A small-molecule ligand and the protein it binds are described below.
Small molecule (SMILES): OC[C@H]1O[C@H](OC[C@H]2O[C@@H](O)[C@@H](O)[C@@H](O[C@H]3O[C@H](CO)[C@@H](O)[C@H](O)[C@@H]3O)[C@@H]2O)[C@@H](O)[C@@H](O)[C@@H]1O

Binding-site contacts:
Ligand atom O3 contacts residue THR91 of chain 1.B at 3.5 Å (h-bond).
Ligand atom O6 contacts residue ALA90 of chain 1.B at 3.4 Å.
Ligand atom O1 contacts residue ALA90 of chain 1.B at 2.8 Å (h-bond).
Ligand atom O4 contacts residue THR91 of chain 1.B at 3.6 Å.
Ligand atom O4 contacts residue THR93 of chain 1.B at 3.3 Å (h-bond).
Ligand atom O2 contacts residue ALA90 of chain 1.B at 2.9 Å (h-bond).
Ligand atom O1 contacts residue LEU89 of chain 1.B at 3.2 Å.
Ligand atom C3 contacts residue ASP138 of chain 1.B at 3.3 Å.
Ligand atom C2 contacts residue THR91 of chain 1.B at 3.8 Å.
Ligand atom O4 contacts residue ASP141 of chain 1.B at 2.6 Å (salt-bridge).
Ligand atom O3 contacts residue GLY15 of chain 1.B at 2.9 Å (h-bond).
Ligand atom O6 contacts residue ASP141 of chain 1.B at 2.6 Å (salt-bridge).
Ligand atom O2 contacts residue GLY15 of chain 1.B at 3.5 Å.
Ligand atom O3 contacts residue GLY14 of chain 1.B at 3.5 Å.
Ligand atom C3 contacts residue THR91 of chain 1.B at 3.8 Å.
Ligand atom C4 contacts residue GLY15 of chain 1.B at 3.6 Å.
Ligand atom O6 contacts residue GLY137 of chain 1.B at 3.3 Å.
Ligand atom O5 contacts residue GLY137 of chain 1.B at 3.9 Å.
Ligand atom O2 contacts residue GLY137 of chain 1.B at 3.5 Å.
Ligand atom C6 contacts residue LEU139 of chain 1.B at 3.9 Å (hydrophobic).
Ligand atom C4 contacts residue THR91 of chain 1.B at 3.9 Å.
Ligand atom O5 contacts residue ALA90 of chain 1.B at 3.2 Å.
Ligand atom C6 contacts residue LEU89 of chain 1.B at 3.9 Å (hydrophobic).
Ligand atom O4 contacts residue GLY14 of chain 1.B at 3.7 Å.
Ligand atom O4 contacts residue GLY15 of chain 1.B at 3.9 Å.
Ligand atom C5 contacts residue ASP141 of chain 1.B at 4.0 Å.
Ligand atom O2 contacts residue LEU89 of chain 1.B at 3.6 Å.
Ligand atom O2 contacts residue THR91 of chain 1.B at 2.6 Å.
Ligand atom C2 contacts residue ASP138 of chain 1.B at 3.6 Å.
Ligand atom C4 contacts residue ASP141 of chain 1.B at 3.2 Å.
Ligand atom C2 contacts residue ALA90 of chain 1.B at 3.8 Å (hydrophobic).
Ligand atom C6 contacts residue ALA90 of chain 1.B at 4.0 Å (hydrophobic).
Ligand atom C1 contacts residue ASP138 of chain 1.B at 3.5 Å.
Ligand atom O5 contacts residue ASP138 of chain 1.B at 3.1 Å (salt-bridge).
Ligand atom O6 contacts residue ASP138 of chain 1.B at 2.9 Å (salt-bridge).
Ligand atom C6 contacts residue ASP141 of chain 1.B at 3.4 Å.
Ligand atom C6 contacts residue ASP138 of chain 1.B at 3.8 Å.
Ligand atom C3 contacts residue GLY15 of chain 1.B at 3.7 Å.
Ligand atom C1 contacts residue ALA90 of chain 1.B at 3.7 Å (hydrophobic).
Ligand atom O6 contacts residue LEU139 of chain 1.B at 3.0 Å (h-bond).

Sequence of chain 1.B:
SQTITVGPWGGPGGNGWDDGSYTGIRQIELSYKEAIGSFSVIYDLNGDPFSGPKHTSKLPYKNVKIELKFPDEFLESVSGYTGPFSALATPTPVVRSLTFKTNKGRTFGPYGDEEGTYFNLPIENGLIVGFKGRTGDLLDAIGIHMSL